Sequence of chain 1.B:
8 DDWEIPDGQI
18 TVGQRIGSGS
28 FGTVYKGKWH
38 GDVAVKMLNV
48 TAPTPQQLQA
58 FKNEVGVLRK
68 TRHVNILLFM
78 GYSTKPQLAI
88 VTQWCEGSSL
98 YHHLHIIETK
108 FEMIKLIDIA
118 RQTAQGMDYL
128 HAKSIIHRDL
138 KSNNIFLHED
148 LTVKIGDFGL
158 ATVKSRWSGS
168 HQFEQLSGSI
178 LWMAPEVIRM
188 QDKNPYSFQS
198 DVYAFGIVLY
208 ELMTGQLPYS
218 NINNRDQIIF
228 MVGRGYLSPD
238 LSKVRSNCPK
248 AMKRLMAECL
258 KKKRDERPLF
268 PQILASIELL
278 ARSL

Sequence of chain 1.A:
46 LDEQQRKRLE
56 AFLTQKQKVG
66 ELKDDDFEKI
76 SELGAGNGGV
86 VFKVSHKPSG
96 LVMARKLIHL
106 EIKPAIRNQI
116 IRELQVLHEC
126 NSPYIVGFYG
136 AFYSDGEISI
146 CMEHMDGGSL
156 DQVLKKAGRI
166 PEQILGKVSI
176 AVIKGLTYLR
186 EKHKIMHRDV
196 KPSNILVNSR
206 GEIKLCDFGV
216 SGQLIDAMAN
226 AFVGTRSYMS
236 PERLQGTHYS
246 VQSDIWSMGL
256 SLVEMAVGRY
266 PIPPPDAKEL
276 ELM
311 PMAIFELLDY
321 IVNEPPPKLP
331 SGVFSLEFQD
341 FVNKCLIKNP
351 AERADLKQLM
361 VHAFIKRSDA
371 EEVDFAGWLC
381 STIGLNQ

Binding-site contacts:
Ligand atom N6 contacts residue ALA41 of chain 1.B at 3.4 Å.
Ligand atom O1G contacts residue PHE28 of chain 1.B at 3.7 Å.
Ligand atom O1A contacts residue ASP154 of chain 1.B at 2.8 Å (salt-bridge).
Ligand atom O2G contacts residue ASN141 of chain 1.B at 2.6 Å (h-bond).
Ligand atom N6 contacts residue LEU74 of chain 1.B at 3.8 Å.
Ligand atom PB contacts residue MG1 of chain 1.G at 3.4 Å.
Ligand atom O1G contacts residue LYS43 of chain 1.B at 3.7 Å.
Ligand atom O1G contacts residue GLY26 of chain 1.B at 3.5 Å.
Ligand atom O1A contacts residue LYS43 of chain 1.B at 2.8 Å (salt-bridge).
Ligand atom N7 contacts residue PHE143 of chain 1.B at 3.7 Å.
Ligand atom C5 contacts residue PHE143 of chain 1.B at 3.5 Å (hydrophobic).
Ligand atom N6 contacts residue GLN90 of chain 1.B at 3.0 Å (h-bond).
Ligand atom O1B contacts residue MG1 of chain 1.G at 1.9 Å.
Ligand atom O4' contacts residue VAL31 of chain 1.B at 3.7 Å.
Ligand atom O2G contacts residue ASP154 of chain 1.B at 2.6 Å (salt-bridge).
Ligand atom O3A contacts residue GLY26 of chain 1.B at 3.4 Å.
Ligand atom N1 contacts residue TRP91 of chain 1.B at 3.6 Å.
Ligand atom C6 contacts residue ALA41 of chain 1.B at 3.7 Å (hydrophobic).
Ligand atom N1 contacts residue CYS92 of chain 1.B at 3.3 Å (h-bond).
Ligand atom O2B contacts residue ASN140 of chain 1.B at 3.7 Å.
Ligand atom O2A contacts residue SER25 of chain 1.B at 3.6 Å.
Ligand atom PA contacts residue MG1 of chain 1.G at 3.6 Å.
Ligand atom O1B contacts residue ASN141 of chain 1.B at 2.9 Å (h-bond).
Ligand atom O1A contacts residue MG1 of chain 1.G at 2.6 Å.
Ligand atom O2A contacts residue GLY29 of chain 1.B at 3.7 Å.
Ligand atom O3G contacts residue LYS138 of chain 1.B at 3.1 Å (salt-bridge).
Ligand atom N9 contacts residue PHE143 of chain 1.B at 3.6 Å.
Ligand atom O2G contacts residue MG1 of chain 1.G at 2.6 Å.
Ligand atom O2' contacts residue PHE143 of chain 1.B at 3.6 Å.
Ligand atom PA contacts residue LYS43 of chain 1.B at 3.7 Å.
Ligand atom O2A contacts residue GLY26 of chain 1.B at 3.2 Å (h-bond).
Ligand atom N3B contacts residue LYS138 of chain 1.B at 3.8 Å.
Ligand atom O3' contacts residue GLU106 of chain 1.A at 3.2 Å (salt-bridge).
Ligand atom O1B contacts residue ASP154 of chain 1.B at 3.7 Å.
Ligand atom C4 contacts residue PHE143 of chain 1.B at 3.5 Å (hydrophobic).
Ligand atom O2A contacts residue LYS43 of chain 1.B at 3.4 Å (salt-bridge).
Ligand atom C2 contacts residue TRP91 of chain 1.B at 3.4 Å (hydrophobic).
Ligand atom O1G contacts residue SER27 of chain 1.B at 2.7 Å (h-bond).
Ligand atom O3G contacts residue ASN141 of chain 1.B at 3.7 Å.
Ligand atom O3G contacts residue SER27 of chain 1.B at 3.2 Å (h-bond).

A small-molecule ligand and the protein it binds are described below.
Small molecule (SMILES): Nc1ncnc2c1ncn2[C@@H]1O[C@H](CO[P](=O)(O)O[P](=O)(O)NP(=O)(O)O)[C@@H](O)[C@H]1O